The protein below binds the small molecule below.
Small molecule (SMILES): O=C(O)COP(=O)(O)O

Binding-site contacts:
Ligand atom O4P contacts residue GLY232 of chain 1.A at 3.3 Å (h-bond).
Ligand atom C1 contacts residue ASN9 of chain 1.A at 3.5 Å.
Ligand atom C2 contacts residue LEU229 of chain 1.A at 3.9 Å (hydrophobic).
Ligand atom O3P contacts residue SER210 of chain 1.A at 2.7 Å (h-bond).
Ligand atom O1P contacts residue GLY170 of chain 1.A at 4.3 Å.
Ligand atom O2P contacts residue GLY231 of chain 1.A at 3.6 Å.
Ligand atom O1 contacts residue ASN9 of chain 1.A at 3.2 Å (h-bond).
Ligand atom O4P contacts residue GLY170 of chain 1.A at 3.7 Å.
Ligand atom O3P contacts residue ILE169 of chain 1.A at 3.1 Å.
Ligand atom O3P contacts residue GLY209 of chain 1.A at 3.7 Å.
Ligand atom O2 contacts residue LEU229 of chain 1.A at 4.0 Å.
Ligand atom O2P contacts residue GLY209 of chain 1.A at 4.2 Å.
Ligand atom P contacts residue GLY231 of chain 1.A at 4.0 Å.
Ligand atom O1P contacts residue GLY232 of chain 1.A at 4.1 Å.
Ligand atom O2 contacts residue HIS94 of chain 1.A at 3.1 Å (h-bond).
Ligand atom C1 contacts residue GLU164 of chain 1.A at 3.9 Å.
Ligand atom P contacts residue GLY232 of chain 1.A at 4.2 Å.
Ligand atom O1P contacts residue LYS11 of chain 1.A at 4.0 Å.
Ligand atom O4P contacts residue GLY231 of chain 1.A at 4.2 Å.
Ligand atom O2P contacts residue ALA211 of chain 1.A at 3.5 Å (h-bond).
Ligand atom C2 contacts residue GLU164 of chain 1.A at 4.0 Å.
Ligand atom O2P contacts residue SER210 of chain 1.A at 3.1 Å (h-bond).
Ligand atom O2 contacts residue GLU164 of chain 1.A at 2.8 Å (salt-bridge).
Ligand atom C2 contacts residue GLY231 of chain 1.A at 3.4 Å.
Ligand atom O3P contacts residue ALA168 of chain 1.A at 3.4 Å (h-bond).
Ligand atom C1 contacts residue GLY231 of chain 1.A at 4.2 Å.
Ligand atom C2 contacts residue VAL230 of chain 1.A at 4.3 Å (hydrophobic).
Ligand atom C1 contacts residue ILE169 of chain 1.A at 3.5 Å (hydrophobic).
Ligand atom O1 contacts residue ILE169 of chain 1.A at 2.9 Å.
Ligand atom C1 contacts residue LYS11 of chain 1.A at 3.8 Å.
Ligand atom O2 contacts residue ASN9 of chain 1.A at 3.6 Å (h-bond).
Ligand atom O1P contacts residue ILE169 of chain 1.A at 3.7 Å.
Ligand atom C2 contacts residue ILE169 of chain 1.A at 3.9 Å (hydrophobic).
Ligand atom P contacts residue SER210 of chain 1.A at 3.4 Å.
Ligand atom O1 contacts residue LYS11 of chain 1.A at 2.9 Å.
Ligand atom O1P contacts residue GLY231 of chain 1.A at 3.5 Å (h-bond).
Ligand atom C1 contacts residue HIS94 of chain 1.A at 3.3 Å.
Ligand atom P contacts residue GLY170 of chain 1.A at 3.8 Å.
Ligand atom O3P contacts residue GLY170 of chain 1.A at 2.6 Å (h-bond).
Ligand atom O1 contacts residue HIS94 of chain 1.A at 2.9 Å (h-bond).

Sequence of chain 1.A:
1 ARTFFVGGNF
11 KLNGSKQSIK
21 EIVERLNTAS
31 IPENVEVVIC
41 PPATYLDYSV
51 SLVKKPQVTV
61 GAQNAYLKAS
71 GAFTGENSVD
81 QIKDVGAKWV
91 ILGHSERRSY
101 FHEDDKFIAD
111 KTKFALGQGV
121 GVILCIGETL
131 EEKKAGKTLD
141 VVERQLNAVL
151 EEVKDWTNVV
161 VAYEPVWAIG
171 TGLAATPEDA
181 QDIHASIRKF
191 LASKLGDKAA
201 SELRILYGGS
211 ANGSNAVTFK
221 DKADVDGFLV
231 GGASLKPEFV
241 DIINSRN